A protein and the small-molecule ligand that binds it are described below.
Small molecule (SMILES): COc1cc(CC(=O)c2ccc(C#N)cc2)c([N+](=O)[O-])cc1OC

Sequence of chain 9.C:
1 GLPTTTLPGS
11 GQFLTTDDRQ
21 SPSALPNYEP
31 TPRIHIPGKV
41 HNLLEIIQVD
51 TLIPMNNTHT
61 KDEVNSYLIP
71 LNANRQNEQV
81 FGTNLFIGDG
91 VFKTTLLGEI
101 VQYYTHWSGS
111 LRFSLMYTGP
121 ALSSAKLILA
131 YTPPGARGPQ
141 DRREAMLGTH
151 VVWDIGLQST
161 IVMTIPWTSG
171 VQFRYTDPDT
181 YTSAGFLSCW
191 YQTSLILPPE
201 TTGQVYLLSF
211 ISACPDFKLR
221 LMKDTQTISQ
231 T

Sequence of chain 8.C:
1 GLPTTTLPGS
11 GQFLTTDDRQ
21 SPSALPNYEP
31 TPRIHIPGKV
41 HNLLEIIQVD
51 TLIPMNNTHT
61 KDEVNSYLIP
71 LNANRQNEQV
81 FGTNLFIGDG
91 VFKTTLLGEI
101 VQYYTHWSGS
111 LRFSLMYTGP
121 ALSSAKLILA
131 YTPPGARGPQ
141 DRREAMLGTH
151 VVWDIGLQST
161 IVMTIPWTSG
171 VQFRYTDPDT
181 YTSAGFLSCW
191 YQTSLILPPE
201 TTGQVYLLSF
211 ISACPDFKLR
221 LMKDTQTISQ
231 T

Sequence of chain 8.A:
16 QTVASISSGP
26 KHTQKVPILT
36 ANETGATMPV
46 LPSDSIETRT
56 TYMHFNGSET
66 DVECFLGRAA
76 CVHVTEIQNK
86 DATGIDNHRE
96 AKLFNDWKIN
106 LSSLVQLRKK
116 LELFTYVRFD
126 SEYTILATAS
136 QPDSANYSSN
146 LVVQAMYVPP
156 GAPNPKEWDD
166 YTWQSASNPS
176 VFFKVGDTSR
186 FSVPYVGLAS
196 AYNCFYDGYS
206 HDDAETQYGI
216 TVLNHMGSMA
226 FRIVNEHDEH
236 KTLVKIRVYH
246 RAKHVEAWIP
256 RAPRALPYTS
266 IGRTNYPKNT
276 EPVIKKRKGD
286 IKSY

Binding-site contacts:
Ligand atom C08 contacts residue TYR128 of chain 8.A at 3.3 Å (hydrophobic).
Ligand atom C14 contacts residue LEU106 of chain 8.A at 3.5 Å (hydrophobic).
Ligand atom C05 contacts residue TYR128 of chain 8.A at 3.8 Å (hydrophobic).
Ligand atom C01 contacts residue PHE186 of chain 8.A at 2.8 Å (hydrophobic).
Ligand atom C10 contacts residue TYR197 of chain 8.A at 3.7 Å (hydrophobic).
Ligand atom O23 contacts residue LEU221 of chain 9.C at 3.9 Å.
Ligand atom N22 contacts residue TYR152 of chain 8.A at 3.3 Å (h-bond).
Ligand atom C06 contacts residue ILE104 of chain 8.A at 3.5 Å (hydrophobic).
Ligand atom O02 contacts residue MET224 of chain 8.A at 3.5 Å.
Ligand atom C09 contacts residue MET221 of chain 8.A at 3.9 Å (hydrophobic).
Ligand atom O16 contacts residue VAL188 of chain 8.A at 3.8 Å.
Ligand atom O23 contacts residue TYR152 of chain 8.A at 3.0 Å (h-bond).
Ligand atom O23 contacts residue VAL191 of chain 8.A at 3.9 Å.
Ligand atom C15 contacts residue SER126 of chain 8.A at 3.5 Å.
Ligand atom O20 contacts residue TYR152 of chain 8.A at 3.7 Å.
Ligand atom C19 contacts residue TYR152 of chain 8.A at 3.9 Å (hydrophobic).
Ligand atom C04 contacts residue TYR128 of chain 8.A at 3.4 Å (hydrophobic).
Ligand atom C15 contacts residue TYR128 of chain 8.A at 3.1 Å (hydrophobic).
Ligand atom O02 contacts residue TYR128 of chain 8.A at 3.8 Å.
Ligand atom N22 contacts residue VAL191 of chain 8.A at 3.9 Å.
Ligand atom C14 contacts residue TYR197 of chain 8.A at 3.7 Å (hydrophobic).
Ligand atom C18 contacts residue TYR152 of chain 8.A at 3.7 Å (hydrophobic).
Ligand atom O24 contacts residue VAL191 of chain 8.A at 3.1 Å.
Ligand atom C10 contacts residue MET221 of chain 8.A at 3.9 Å (hydrophobic).
Ligand atom C17 contacts residue TYR152 of chain 8.A at 3.8 Å (hydrophobic).
Ligand atom C03 contacts residue TYR128 of chain 8.A at 3.7 Å (hydrophobic).
Ligand atom C21 contacts residue TYR152 of chain 8.A at 3.6 Å (hydrophobic).
Ligand atom C01 contacts residue TYR128 of chain 8.A at 2.9 Å (hydrophobic).
Ligand atom C07 contacts residue TYR128 of chain 8.A at 2.9 Å (hydrophobic).
Ligand atom N13 contacts residue GOL1 of chain 8.E at 3.7 Å.
Ligand atom N13 contacts residue TYR197 of chain 8.A at 3.4 Å.
Ligand atom C12 contacts residue TYR197 of chain 8.A at 3.5 Å (hydrophobic).
Ligand atom C15 contacts residue TYR197 of chain 8.A at 3.8 Å (hydrophobic).
Ligand atom C06 contacts residue TYR128 of chain 8.A at 3.4 Å (hydrophobic).
Ligand atom O20 contacts residue PHE186 of chain 8.A at 3.8 Å.
Ligand atom C01 contacts residue MET224 of chain 8.A at 3.7 Å (hydrophobic).
Ligand atom O24 contacts residue TYR152 of chain 8.A at 3.5 Å (h-bond).
Ligand atom C08 contacts residue TYR197 of chain 8.A at 3.9 Å (hydrophobic).
Ligand atom C11 contacts residue TYR197 of chain 8.A at 3.5 Å (hydrophobic).
Ligand atom O16 contacts residue TYR128 of chain 8.A at 2.9 Å (h-bond).